Sequence of chain 1.C:
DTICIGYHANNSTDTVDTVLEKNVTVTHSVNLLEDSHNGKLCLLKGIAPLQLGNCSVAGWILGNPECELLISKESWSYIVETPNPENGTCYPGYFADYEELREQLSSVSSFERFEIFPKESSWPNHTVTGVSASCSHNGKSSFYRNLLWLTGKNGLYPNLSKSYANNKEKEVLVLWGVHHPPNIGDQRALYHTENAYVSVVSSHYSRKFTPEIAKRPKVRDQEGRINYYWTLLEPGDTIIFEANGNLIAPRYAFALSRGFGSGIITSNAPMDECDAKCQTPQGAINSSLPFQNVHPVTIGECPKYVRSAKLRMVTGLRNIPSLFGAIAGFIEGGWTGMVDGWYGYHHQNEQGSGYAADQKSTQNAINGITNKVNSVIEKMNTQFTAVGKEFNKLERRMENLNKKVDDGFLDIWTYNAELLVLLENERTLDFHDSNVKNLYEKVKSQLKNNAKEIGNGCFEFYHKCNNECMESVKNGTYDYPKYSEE

The small molecule below binds the protein below.
Small molecule (SMILES): CC(=O)N[C@@H]1[C@@H](O)[C@H](O)[C@@H](CO)O[C@H]1O

Binding-site contacts:
Ligand atom C5 contacts residue ASN16 of chain 1.C at 3.7 Å.
Ligand atom C2 contacts residue ASN16 of chain 1.C at 2.5 Å.
Ligand atom C8 contacts residue ASN16 of chain 1.C at 3.6 Å.
Ligand atom N2 contacts residue ASN16 of chain 1.C at 2.9 Å (h-bond).
Ligand atom O5 contacts residue ASN16 of chain 1.C at 2.4 Å (h-bond).
Ligand atom O7 contacts residue ASN16 of chain 1.C at 3.3 Å (h-bond).
Ligand atom C4 contacts residue ASN16 of chain 1.C at 4.2 Å.
Ligand atom C7 contacts residue ASN16 of chain 1.C at 3.2 Å.
Ligand atom C3 contacts residue ASN16 of chain 1.C at 3.8 Å.
Ligand atom C1 contacts residue ASN16 of chain 1.C at 1.4 Å.